Binding-site contacts:
Ligand atom C8 contacts residue ASN48 of chain 1.E at 4.4 Å.
Ligand atom N2 contacts residue ASN48 of chain 1.E at 2.9 Å (h-bond).
Ligand atom C1 contacts residue ASN48 of chain 1.E at 1.4 Å.
Ligand atom O7 contacts residue ASN48 of chain 1.E at 3.1 Å (h-bond).
Ligand atom C4 contacts residue ASN48 of chain 1.E at 4.2 Å.
Ligand atom C7 contacts residue ASN48 of chain 1.E at 3.2 Å.
Ligand atom O5 contacts residue ASN48 of chain 1.E at 2.4 Å (h-bond).
Ligand atom C2 contacts residue ASN48 of chain 1.E at 2.4 Å.
Ligand atom C5 contacts residue ASN48 of chain 1.E at 3.7 Å.
Ligand atom C3 contacts residue ASN48 of chain 1.E at 3.8 Å.

The protein below binds the small molecule below.
Small molecule (SMILES): CC(=O)N[C@@H]1[C@@H](O)[C@H](O)[C@@H](CO)O[C@H]1O

Sequence of chain 1.E:
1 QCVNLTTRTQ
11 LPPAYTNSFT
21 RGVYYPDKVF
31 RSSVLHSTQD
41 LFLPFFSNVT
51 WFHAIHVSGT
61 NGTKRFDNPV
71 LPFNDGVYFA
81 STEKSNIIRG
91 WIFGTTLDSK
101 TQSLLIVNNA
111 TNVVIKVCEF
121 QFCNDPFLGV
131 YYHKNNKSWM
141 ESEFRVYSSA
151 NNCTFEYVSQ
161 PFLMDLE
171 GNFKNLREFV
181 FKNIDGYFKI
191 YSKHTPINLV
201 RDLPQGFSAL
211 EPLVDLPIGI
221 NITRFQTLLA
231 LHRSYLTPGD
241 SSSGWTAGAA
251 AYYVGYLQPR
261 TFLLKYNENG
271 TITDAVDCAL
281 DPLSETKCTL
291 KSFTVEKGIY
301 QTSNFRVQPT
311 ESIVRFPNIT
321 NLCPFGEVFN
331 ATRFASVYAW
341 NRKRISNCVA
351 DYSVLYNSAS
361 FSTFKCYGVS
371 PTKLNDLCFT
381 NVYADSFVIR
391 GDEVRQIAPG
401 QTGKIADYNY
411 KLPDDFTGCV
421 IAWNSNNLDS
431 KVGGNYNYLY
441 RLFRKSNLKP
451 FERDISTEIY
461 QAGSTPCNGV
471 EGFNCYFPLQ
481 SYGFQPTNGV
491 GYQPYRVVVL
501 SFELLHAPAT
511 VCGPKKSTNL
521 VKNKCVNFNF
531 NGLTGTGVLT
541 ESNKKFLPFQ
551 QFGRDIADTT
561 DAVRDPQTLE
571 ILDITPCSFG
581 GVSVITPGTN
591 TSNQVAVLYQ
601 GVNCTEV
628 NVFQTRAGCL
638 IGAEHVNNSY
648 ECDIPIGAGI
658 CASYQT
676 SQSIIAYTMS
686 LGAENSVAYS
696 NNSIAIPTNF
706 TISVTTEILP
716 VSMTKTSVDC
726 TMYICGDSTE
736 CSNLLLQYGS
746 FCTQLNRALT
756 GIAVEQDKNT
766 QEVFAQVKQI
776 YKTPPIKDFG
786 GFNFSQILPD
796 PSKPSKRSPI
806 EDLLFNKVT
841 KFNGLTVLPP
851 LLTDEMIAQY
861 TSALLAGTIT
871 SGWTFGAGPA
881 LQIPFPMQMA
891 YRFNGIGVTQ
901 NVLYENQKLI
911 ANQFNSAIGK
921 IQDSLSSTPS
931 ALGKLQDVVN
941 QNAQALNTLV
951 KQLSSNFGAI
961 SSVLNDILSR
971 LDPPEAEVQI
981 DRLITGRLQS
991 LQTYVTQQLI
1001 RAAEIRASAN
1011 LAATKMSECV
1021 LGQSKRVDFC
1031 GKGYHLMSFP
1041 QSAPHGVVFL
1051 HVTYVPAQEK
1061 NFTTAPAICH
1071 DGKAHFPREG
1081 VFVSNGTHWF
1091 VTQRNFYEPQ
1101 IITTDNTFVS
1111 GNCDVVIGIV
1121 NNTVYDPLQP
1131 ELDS